A small-molecule ligand and the protein it binds are described below.
Small molecule (SMILES): N[C@@H](CCC(=O)O)C(=O)O

Sequence of chain 1.B:
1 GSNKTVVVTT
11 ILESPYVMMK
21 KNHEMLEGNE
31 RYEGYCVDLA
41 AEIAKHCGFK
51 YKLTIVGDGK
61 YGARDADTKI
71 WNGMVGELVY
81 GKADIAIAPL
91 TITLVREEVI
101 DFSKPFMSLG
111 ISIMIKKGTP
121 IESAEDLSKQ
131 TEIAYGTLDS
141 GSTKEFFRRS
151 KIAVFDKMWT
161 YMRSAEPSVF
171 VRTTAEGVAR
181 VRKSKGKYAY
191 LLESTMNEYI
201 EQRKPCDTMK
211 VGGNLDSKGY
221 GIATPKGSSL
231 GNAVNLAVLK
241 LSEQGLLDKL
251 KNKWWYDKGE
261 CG

Binding-site contacts:
Ligand atom CA contacts residue TYR61 of chain 1.B at 4.0 Å (hydrophobic).
Ligand atom CA contacts residue GLU193 of chain 1.B at 3.3 Å.
Ligand atom N contacts residue GLU193 of chain 1.B at 2.7 Å (salt-bridge).
Ligand atom CA contacts residue PRO89 of chain 1.B at 4.1 Å (hydrophobic).
Ligand atom OXT contacts residue PRO89 of chain 1.B at 3.8 Å.
Ligand atom CB contacts residue TYR61 of chain 1.B at 3.5 Å (hydrophobic).
Ligand atom O contacts residue SER142 of chain 1.B at 2.9 Å (h-bond).
Ligand atom CG contacts residue TYR61 of chain 1.B at 4.3 Å (hydrophobic).
Ligand atom CA contacts residue THR91 of chain 1.B at 3.4 Å.
Ligand atom N contacts residue PRO89 of chain 1.B at 2.9 Å (h-bond).
Ligand atom CG contacts residue LEU138 of chain 1.B at 3.7 Å (hydrophobic).
Ligand atom OE2 contacts residue GLU193 of chain 1.B at 3.6 Å.
Ligand atom CD contacts residue THR143 of chain 1.B at 3.2 Å.
Ligand atom O contacts residue GLY141 of chain 1.B at 3.3 Å.
Ligand atom N contacts residue THR91 of chain 1.B at 2.9 Å (h-bond).
Ligand atom CB contacts residue LEU138 of chain 1.B at 4.0 Å (hydrophobic).
Ligand atom CA contacts residue SER142 of chain 1.B at 3.4 Å.
Ligand atom C contacts residue TYR61 of chain 1.B at 3.6 Å (hydrophobic).
Ligand atom N contacts residue SER142 of chain 1.B at 4.2 Å.
Ligand atom OXT contacts residue THR91 of chain 1.B at 2.9 Å (h-bond).
Ligand atom OXT contacts residue ARG96 of chain 1.B at 2.8 Å (salt-bridge).
Ligand atom N contacts residue TYR61 of chain 1.B at 4.0 Å.
Ligand atom OE1 contacts residue SER142 of chain 1.B at 3.3 Å (h-bond).
Ligand atom CD contacts residue GLU193 of chain 1.B at 3.9 Å.
Ligand atom CD contacts residue LEU138 of chain 1.B at 4.0 Å (hydrophobic).
Ligand atom N contacts residue TYR220 of chain 1.B at 3.7 Å.
Ligand atom CG contacts residue GLU193 of chain 1.B at 3.5 Å.
Ligand atom C contacts residue ARG96 of chain 1.B at 3.5 Å.
Ligand atom O contacts residue TYR61 of chain 1.B at 3.4 Å.
Ligand atom OXT contacts residue TYR61 of chain 1.B at 3.5 Å.
Ligand atom O contacts residue ARG96 of chain 1.B at 2.8 Å (salt-bridge).
Ligand atom OE1 contacts residue GLY141 of chain 1.B at 3.7 Å.
Ligand atom OXT contacts residue LEU90 of chain 1.B at 3.6 Å.
Ligand atom C contacts residue THR91 of chain 1.B at 3.7 Å.
Ligand atom OE1 contacts residue THR143 of chain 1.B at 3.2 Å (h-bond).
Ligand atom OXT contacts residue SER142 of chain 1.B at 4.0 Å.
Ligand atom OE1 contacts residue LEU138 of chain 1.B at 4.1 Å.
Ligand atom C contacts residue SER142 of chain 1.B at 3.4 Å.
Ligand atom CB contacts residue GLU193 of chain 1.B at 4.0 Å.
Ligand atom OE2 contacts residue THR143 of chain 1.B at 2.6 Å (h-bond).